A protein and the small-molecule ligand that binds it are described below.
Small molecule (SMILES): Cc1cn([C@H]2C[C@H](O[P](=O)(O)OC[C@H]3O[C@@H](n4ccc(N)nc4=O)C[C@@H]3O[P](=O)(O)OC[C@H]3O[C@@H](n4ccc(N)nc4=O)C[C@@H]3O[P](=O)(O)OC[C@H]3O[C@@H](n4cnc5c(N)ncnc54)C[C@@H]3O)[C@@H](CO[P](=O)(O)O[C@H]3C[C@H](n4ccc(N)nc4=O)O[C@@H]3CO[P](=O)(O)O[C@H]3C[C@H](n4ccc(N)nc4=O)O[C@@H]3CO[P](=O)(O)O[C@H]3C[C@H](n4cc(C)c(=O)[nH]c4=O)O[C@@H]3CO[P](=O)(O)O[C@H]3C[C@H](n4cnc5c(=O)nc(N)[nH]c54)O[C@@H]3CO[P](=O)(O)O[C@H]3C[C@H](n4ccc(N)nc4=O)O[C@@H]3CO)O2)c(=O)[nH]c1=O

Binding-site contacts:
Ligand atom O3' contacts residue LYS124 of chain 1.A at 3.5 Å (salt-bridge).
Ligand atom P contacts residue LYS124 of chain 1.A at 3.6 Å.
Ligand atom P contacts residue LYS123 of chain 1.A at 3.8 Å.
Ligand atom O4' contacts residue LYS598 of chain 1.A at 3.2 Å (salt-bridge).
Ligand atom N3 contacts residue LYS598 of chain 1.A at 3.5 Å (salt-bridge).
Ligand atom OP1 contacts residue LYS123 of chain 1.A at 3.4 Å (salt-bridge).
Ligand atom OP2 contacts residue PRO531 of chain 1.A at 3.7 Å.
Ligand atom OP2 contacts residue THR151 of chain 1.A at 3.4 Å (h-bond).
Ligand atom OP1 contacts residue PRO531 of chain 1.A at 3.7 Å.
Ligand atom P contacts residue THR152 of chain 1.A at 3.9 Å.
Ligand atom OP1 contacts residue THR151 of chain 1.A at 2.8 Å (h-bond).
Ligand atom C3' contacts residue GLY149 of chain 1.A at 3.3 Å.
Ligand atom OP1 contacts residue ASP125 of chain 1.A at 3.7 Å.
Ligand atom O5' contacts residue THR151 of chain 1.A at 3.5 Å (h-bond).
Ligand atom O2 contacts residue LYS598 of chain 1.A at 2.9 Å (salt-bridge).
Ligand atom P contacts residue PRO531 of chain 1.A at 4.0 Å.
Ligand atom P contacts residue THR151 of chain 1.A at 3.5 Å.
Ligand atom O3' contacts residue LYS594 of chain 1.A at 3.6 Å.
Ligand atom C4' contacts residue LYS598 of chain 1.A at 4.0 Å.
Ligand atom P contacts residue PHE150 of chain 1.A at 4.0 Å.
Ligand atom OP1 contacts residue LYS124 of chain 1.A at 3.2 Å.
Ligand atom OP2 contacts residue LYS123 of chain 1.A at 3.4 Å.
Ligand atom OP2 contacts residue THR152 of chain 1.A at 2.8 Å (h-bond).
Ligand atom OP2 contacts residue LYS124 of chain 1.A at 2.8 Å (salt-bridge).
Ligand atom OP1 contacts residue PHE150 of chain 1.A at 3.3 Å (h-bond).
Ligand atom OP2 contacts residue PHE150 of chain 1.A at 3.9 Å.
Ligand atom O5' contacts residue THR152 of chain 1.A at 3.9 Å.
Ligand atom O5' contacts residue PRO531 of chain 1.A at 3.7 Å.
Ligand atom C5 contacts residue GLN532 of chain 1.A at 3.8 Å.
Ligand atom C7 contacts residue GLN532 of chain 1.A at 3.7 Å.
Ligand atom C4' contacts residue LYS594 of chain 1.A at 4.0 Å.
Ligand atom C2 contacts residue LYS598 of chain 1.A at 3.9 Å.
Ligand atom C4' contacts residue LYS124 of chain 1.A at 3.6 Å.
Ligand atom C4' contacts residue GLY149 of chain 1.A at 3.7 Å.
Ligand atom OP1 contacts residue GLY149 of chain 1.A at 3.4 Å.
Ligand atom O3' contacts residue GLY149 of chain 1.A at 3.5 Å (h-bond).
Ligand atom C1' contacts residue LYS594 of chain 1.A at 3.8 Å.
Ligand atom C5' contacts residue LYS124 of chain 1.A at 3.8 Å.
Ligand atom P contacts residue GLY149 of chain 1.A at 3.9 Å.
Ligand atom C5' contacts residue GLY149 of chain 1.A at 3.5 Å.

Sequence of chain 1.A:
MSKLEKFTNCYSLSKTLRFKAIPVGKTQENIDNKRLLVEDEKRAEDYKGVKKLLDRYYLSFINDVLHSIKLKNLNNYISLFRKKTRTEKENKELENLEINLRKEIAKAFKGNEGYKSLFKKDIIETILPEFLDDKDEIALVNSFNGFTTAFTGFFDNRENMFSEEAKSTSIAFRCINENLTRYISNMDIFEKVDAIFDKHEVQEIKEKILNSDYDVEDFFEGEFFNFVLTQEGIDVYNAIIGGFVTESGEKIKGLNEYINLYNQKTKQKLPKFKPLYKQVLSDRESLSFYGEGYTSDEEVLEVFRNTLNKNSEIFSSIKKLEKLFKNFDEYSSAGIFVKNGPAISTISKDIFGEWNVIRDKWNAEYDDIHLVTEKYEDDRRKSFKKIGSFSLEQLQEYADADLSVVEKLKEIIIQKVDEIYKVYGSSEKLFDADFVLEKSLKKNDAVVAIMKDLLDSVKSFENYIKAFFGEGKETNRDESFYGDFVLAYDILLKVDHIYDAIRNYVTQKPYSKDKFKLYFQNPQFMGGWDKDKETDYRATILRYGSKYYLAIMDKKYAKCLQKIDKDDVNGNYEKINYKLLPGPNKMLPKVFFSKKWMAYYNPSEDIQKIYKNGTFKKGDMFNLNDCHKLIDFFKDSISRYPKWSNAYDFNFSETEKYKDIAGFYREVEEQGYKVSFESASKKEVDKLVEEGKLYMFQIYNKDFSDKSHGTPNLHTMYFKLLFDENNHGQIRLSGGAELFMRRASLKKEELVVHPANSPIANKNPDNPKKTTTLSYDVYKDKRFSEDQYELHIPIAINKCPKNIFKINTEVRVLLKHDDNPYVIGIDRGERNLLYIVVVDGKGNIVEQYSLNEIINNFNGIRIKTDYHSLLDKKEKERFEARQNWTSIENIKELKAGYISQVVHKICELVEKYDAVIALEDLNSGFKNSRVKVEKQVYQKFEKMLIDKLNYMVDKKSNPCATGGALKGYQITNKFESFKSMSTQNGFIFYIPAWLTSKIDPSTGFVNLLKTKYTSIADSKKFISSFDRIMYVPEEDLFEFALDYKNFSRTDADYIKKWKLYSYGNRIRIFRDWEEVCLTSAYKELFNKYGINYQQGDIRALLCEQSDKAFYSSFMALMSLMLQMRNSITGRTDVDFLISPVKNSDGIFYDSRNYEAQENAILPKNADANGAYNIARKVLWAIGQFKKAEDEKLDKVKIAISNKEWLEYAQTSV